Sequence of chain 1.A:
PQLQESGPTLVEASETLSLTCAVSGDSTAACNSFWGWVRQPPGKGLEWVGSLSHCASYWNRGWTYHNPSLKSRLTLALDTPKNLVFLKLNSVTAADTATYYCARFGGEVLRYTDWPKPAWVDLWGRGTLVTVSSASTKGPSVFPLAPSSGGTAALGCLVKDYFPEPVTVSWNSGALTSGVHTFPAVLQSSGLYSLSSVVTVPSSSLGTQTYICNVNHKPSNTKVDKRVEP

This protein binds this small molecule.
Small molecule (SMILES): CC(=O)N[C@H]1[C@H](O[C@H]2[C@H](O)[C@@H](NC(C)=O)CO[C@@H]2CO)O[C@H](CO)[C@@H](O[C@@H]2O[C@H](CO[C@H]3O[C@H](CO[C@H]4O[C@H](CO)[C@@H](O)[C@H](O)[C@@H]4O)[C@@H](O)[C@H](O[C@H]4O[C@H](CO)[C@@H](O)[C@H](O)[C@@H]4O)[C@@H]3O)[C@@H](O)[C@H](O[C@H]3O[C@H](CO)[C@@H](O)[C@H](O)[C@@H]3O[C@H]3O[C@H](CO)[C@@H](O)[C@H](O)[C@@H]3O[C@H]3O[C@H](CO)[C@@H](O)[C@H](O)[C@@H]3O)[C@@H]2O)[C@@H]1O

Binding-site contacts:
Ligand atom C8 contacts residue SER58 of chain 1.A at 3.2 Å.
Ligand atom O4 contacts residue HIS55 of chain 1.A at 4.0 Å.
Ligand atom C6 contacts residue MAN6 of chain 1.M at 3.3 Å.
Ligand atom O7 contacts residue ALA30 of chain 1.A at 3.4 Å (h-bond).
Ligand atom N2 contacts residue ASN270 of chain 1.C at 2.9 Å (h-bond).
Ligand atom C3 contacts residue ALA57 of chain 1.A at 4.2 Å (hydrophobic).
Ligand atom O6 contacts residue MAN6 of chain 1.M at 3.7 Å.
Ligand atom N2 contacts residue ALA57 of chain 1.A at 2.9 Å (h-bond).
Ligand atom O3 contacts residue HIS55 of chain 1.A at 3.8 Å.
Ligand atom C4 contacts residue ASN270 of chain 1.C at 4.2 Å.
Ligand atom C3 contacts residue ASN270 of chain 1.C at 3.8 Å.
Ligand atom O2 contacts residue MAN6 of chain 1.M at 3.6 Å.
Ligand atom C5 contacts residue ASN270 of chain 1.C at 3.6 Å.
Ligand atom O6 contacts residue GLN407 of chain 1.C at 4.2 Å.
Ligand atom C7 contacts residue ALA57 of chain 1.A at 4.0 Å (hydrophobic).
Ligand atom O2 contacts residue THR81 of chain 1.A at 3.5 Å (h-bond).
Ligand atom O7 contacts residue VAL409 of chain 1.C at 4.2 Å.
Ligand atom O6 contacts residue THR272 of chain 1.C at 4.0 Å.
Ligand atom N2 contacts residue SER58 of chain 1.A at 4.2 Å.
Ligand atom O5 contacts residue MAN6 of chain 1.M at 3.4 Å (h-bond).
Ligand atom O7 contacts residue MAN5 of chain 1.M at 3.2 Å (h-bond).
Ligand atom O7 contacts residue GLY408 of chain 1.C at 4.0 Å.
Ligand atom O3 contacts residue ALA57 of chain 1.A at 3.4 Å (h-bond).
Ligand atom C7 contacts residue ASN270 of chain 1.C at 3.5 Å.
Ligand atom O6 contacts residue SER28 of chain 1.A at 3.7 Å.
Ligand atom C8 contacts residue ALA57 of chain 1.A at 4.2 Å (hydrophobic).
Ligand atom C6 contacts residue HIS55 of chain 1.A at 3.6 Å.
Ligand atom O3 contacts residue CYS56 of chain 1.A at 4.1 Å.
Ligand atom C8 contacts residue TYR59 of chain 1.A at 4.1 Å (hydrophobic).
Ligand atom O5 contacts residue ASN270 of chain 1.C at 2.3 Å (h-bond).
Ligand atom O2 contacts residue GLN407 of chain 1.C at 4.2 Å.
Ligand atom C2 contacts residue ALA57 of chain 1.A at 3.4 Å (hydrophobic).
Ligand atom C5 contacts residue MAN6 of chain 1.M at 3.9 Å.
Ligand atom O2 contacts residue HIS55 of chain 1.A at 4.1 Å.
Ligand atom C4 contacts residue MAN6 of chain 1.M at 4.1 Å.
Ligand atom C8 contacts residue MAN5 of chain 1.M at 4.2 Å.
Ligand atom C5 contacts residue HIS55 of chain 1.A at 4.0 Å.
Ligand atom O7 contacts residue ASN270 of chain 1.C at 3.7 Å.
Ligand atom C2 contacts residue ASN270 of chain 1.C at 2.5 Å.
Ligand atom C1 contacts residue ASN270 of chain 1.C at 1.4 Å.

Sequence of chain 1.C:
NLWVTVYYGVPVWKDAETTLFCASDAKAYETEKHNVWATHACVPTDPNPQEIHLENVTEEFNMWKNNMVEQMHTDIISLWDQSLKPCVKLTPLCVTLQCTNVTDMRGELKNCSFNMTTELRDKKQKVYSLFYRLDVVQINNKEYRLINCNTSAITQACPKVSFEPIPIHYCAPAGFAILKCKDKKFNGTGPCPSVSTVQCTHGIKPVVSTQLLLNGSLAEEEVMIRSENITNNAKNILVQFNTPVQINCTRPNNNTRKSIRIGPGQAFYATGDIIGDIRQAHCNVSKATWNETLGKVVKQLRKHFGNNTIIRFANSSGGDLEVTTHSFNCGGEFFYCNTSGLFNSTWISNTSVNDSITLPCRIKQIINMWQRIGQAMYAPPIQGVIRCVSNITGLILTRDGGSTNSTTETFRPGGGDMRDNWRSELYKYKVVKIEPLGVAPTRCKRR